A small-molecule ligand and the protein it binds are described below.
Small molecule (SMILES): O=C(O)[C@]1(O)C[C@H](CP(=O)(O)O)[C@@H](O)[C@H](O)C1

Binding-site contacts:
Ligand atom O2 contacts residue ASN239 of chain 1.A at 3.4 Å (h-bond).
Ligand atom O5 contacts residue HIS242 of chain 1.A at 3.1 Å.
Ligand atom O93 contacts residue ASN146 of chain 1.A at 2.8 Å (h-bond).
Ligand atom O93 contacts residue LYS314 of chain 1.A at 2.7 Å (salt-bridge).
Ligand atom C4 contacts residue LEU238 of chain 1.A at 3.8 Å (hydrophobic).
Ligand atom C4 contacts residue HIS242 of chain 1.A at 3.4 Å.
Ligand atom C4 contacts residue LYS181 of chain 1.A at 3.8 Å.
Ligand atom O11 contacts residue LYS136 of chain 1.A at 2.8 Å (salt-bridge).
Ligand atom C1 contacts residue LYS136 of chain 1.A at 3.5 Å.
Ligand atom O2 contacts residue LEU238 of chain 1.A at 3.3 Å.
Ligand atom O4 contacts residue GLU178 of chain 1.A at 3.2 Å (salt-bridge).
Ligand atom O5 contacts residue NAD1 of chain 1.H at 3.5 Å.
Ligand atom C2 contacts residue LYS136 of chain 1.A at 3.8 Å.
Ligand atom C7 contacts residue HIS246 of chain 1.A at 3.8 Å.
Ligand atom O92 contacts residue LYS136 of chain 1.A at 2.8 Å (salt-bridge).
Ligand atom O93 contacts residue HIS246 of chain 1.A at 3.4 Å.
Ligand atom O4 contacts residue HIS242 of chain 1.A at 3.0 Å (h-bond).
Ligand atom C1 contacts residue ARG235 of chain 1.A at 3.6 Å.
Ligand atom O5 contacts residue HIS256 of chain 1.A at 3.5 Å (h-bond).
Ligand atom O12 contacts residue LEU238 of chain 1.A at 3.8 Å.
Ligand atom C4 contacts residue ZN1 of chain 1.B at 3.6 Å.
Ligand atom C4 contacts residue ASP130 of chain 1.A at 3.8 Å.
Ligand atom O12 contacts residue LYS221 of chain 1.A at 3.0 Å (salt-bridge).
Ligand atom C8 contacts residue LYS136 of chain 1.A at 3.2 Å.
Ligand atom O12 contacts residue ARG235 of chain 1.A at 3.1 Å (salt-bridge).
Ligand atom O11 contacts residue ARG235 of chain 1.A at 2.8 Å (salt-bridge).
Ligand atom O5 contacts residue ZN1 of chain 1.B at 2.5 Å.
Ligand atom O4 contacts residue NAD1 of chain 1.H at 3.8 Å.
Ligand atom P1 contacts residue HIS246 of chain 1.A at 3.7 Å.
Ligand atom O91 contacts residue ASN239 of chain 1.A at 2.8 Å (h-bond).
Ligand atom C6 contacts residue ASN239 of chain 1.A at 3.5 Å.
Ligand atom O92 contacts residue LYS314 of chain 1.A at 3.8 Å.
Ligand atom O4 contacts residue ZN1 of chain 1.B at 2.7 Å.
Ligand atom C5 contacts residue ZN1 of chain 1.B at 3.5 Å.
Ligand atom C5 contacts residue NAD1 of chain 1.H at 3.5 Å.
Ligand atom O91 contacts residue HIS246 of chain 1.A at 3.4 Å.
Ligand atom C7 contacts residue ASN146 of chain 1.A at 3.6 Å.
Ligand atom O4 contacts residue ASP130 of chain 1.A at 2.9 Å (salt-bridge).
Ligand atom P1 contacts residue LYS314 of chain 1.A at 3.6 Å.
Ligand atom O4 contacts residue LYS181 of chain 1.A at 3.0 Å (salt-bridge).

Sequence of chain 1.A:
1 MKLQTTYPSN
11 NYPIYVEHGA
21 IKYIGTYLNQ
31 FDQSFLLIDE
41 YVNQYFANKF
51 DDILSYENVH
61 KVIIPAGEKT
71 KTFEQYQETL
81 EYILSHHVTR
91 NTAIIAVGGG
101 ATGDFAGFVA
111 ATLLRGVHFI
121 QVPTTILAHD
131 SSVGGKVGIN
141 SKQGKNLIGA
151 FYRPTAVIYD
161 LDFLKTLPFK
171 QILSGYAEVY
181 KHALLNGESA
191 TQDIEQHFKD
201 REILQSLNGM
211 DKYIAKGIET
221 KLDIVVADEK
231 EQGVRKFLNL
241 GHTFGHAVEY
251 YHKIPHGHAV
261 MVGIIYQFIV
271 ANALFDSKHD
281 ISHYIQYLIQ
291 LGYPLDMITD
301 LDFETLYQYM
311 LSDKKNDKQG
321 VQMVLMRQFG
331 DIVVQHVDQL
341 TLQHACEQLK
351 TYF